Sequence of chain 1.A:
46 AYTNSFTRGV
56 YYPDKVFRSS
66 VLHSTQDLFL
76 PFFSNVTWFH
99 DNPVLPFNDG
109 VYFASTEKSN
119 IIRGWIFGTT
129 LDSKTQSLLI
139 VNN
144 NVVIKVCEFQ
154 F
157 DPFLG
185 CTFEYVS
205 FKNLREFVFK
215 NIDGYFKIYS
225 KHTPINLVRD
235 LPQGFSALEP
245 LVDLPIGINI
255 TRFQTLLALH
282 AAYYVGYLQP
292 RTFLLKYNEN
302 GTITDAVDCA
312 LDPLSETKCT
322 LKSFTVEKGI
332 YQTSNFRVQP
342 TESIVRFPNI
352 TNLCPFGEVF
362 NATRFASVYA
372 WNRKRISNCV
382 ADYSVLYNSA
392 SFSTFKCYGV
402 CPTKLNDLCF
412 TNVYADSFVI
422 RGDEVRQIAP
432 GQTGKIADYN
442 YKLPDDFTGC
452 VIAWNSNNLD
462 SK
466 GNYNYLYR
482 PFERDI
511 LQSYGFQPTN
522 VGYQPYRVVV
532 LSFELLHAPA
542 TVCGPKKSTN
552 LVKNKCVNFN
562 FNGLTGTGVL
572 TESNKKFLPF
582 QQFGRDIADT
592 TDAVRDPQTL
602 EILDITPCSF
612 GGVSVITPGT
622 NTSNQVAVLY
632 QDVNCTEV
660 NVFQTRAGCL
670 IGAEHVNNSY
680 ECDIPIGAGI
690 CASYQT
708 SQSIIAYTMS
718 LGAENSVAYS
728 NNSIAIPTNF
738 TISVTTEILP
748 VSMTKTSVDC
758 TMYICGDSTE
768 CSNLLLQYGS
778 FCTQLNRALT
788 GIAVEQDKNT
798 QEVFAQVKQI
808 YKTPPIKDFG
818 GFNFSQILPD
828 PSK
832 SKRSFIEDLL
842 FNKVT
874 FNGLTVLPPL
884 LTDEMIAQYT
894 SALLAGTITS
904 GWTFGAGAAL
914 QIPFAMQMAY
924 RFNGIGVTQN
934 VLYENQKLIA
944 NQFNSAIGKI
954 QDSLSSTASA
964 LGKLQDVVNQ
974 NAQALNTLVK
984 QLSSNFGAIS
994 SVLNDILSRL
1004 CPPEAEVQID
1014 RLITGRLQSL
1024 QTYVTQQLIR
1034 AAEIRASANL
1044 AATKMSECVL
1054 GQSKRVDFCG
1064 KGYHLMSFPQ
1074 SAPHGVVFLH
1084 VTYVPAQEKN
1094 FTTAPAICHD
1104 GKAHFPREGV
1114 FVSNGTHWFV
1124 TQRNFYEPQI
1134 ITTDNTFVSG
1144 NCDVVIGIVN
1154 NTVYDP

Binding-site contacts:
Ligand atom C3 contacts residue ASN1153 of chain 1.A at 3.9 Å.
Ligand atom N2 contacts residue ASN1153 of chain 1.A at 2.9 Å (h-bond).
Ligand atom C7 contacts residue ASN1153 of chain 1.A at 3.4 Å.
Ligand atom C1 contacts residue ASN1153 of chain 1.A at 1.5 Å.
Ligand atom C5 contacts residue ASN1153 of chain 1.A at 3.8 Å.
Ligand atom C8 contacts residue ILE1151 of chain 1.A at 3.5 Å (hydrophobic).
Ligand atom C4 contacts residue ASN1153 of chain 1.A at 4.3 Å.
Ligand atom O5 contacts residue ASN1153 of chain 1.A at 2.4 Å (h-bond).
Ligand atom C2 contacts residue ASN1153 of chain 1.A at 2.5 Å.
Ligand atom O7 contacts residue ASN1153 of chain 1.A at 3.5 Å (h-bond).

This small molecule binds to this protein.
Small molecule (SMILES): CC(=O)N[C@@H]1[C@@H](O)[C@H](O)[C@@H](CO)O[C@H]1O